Sequence of chain 1.A:
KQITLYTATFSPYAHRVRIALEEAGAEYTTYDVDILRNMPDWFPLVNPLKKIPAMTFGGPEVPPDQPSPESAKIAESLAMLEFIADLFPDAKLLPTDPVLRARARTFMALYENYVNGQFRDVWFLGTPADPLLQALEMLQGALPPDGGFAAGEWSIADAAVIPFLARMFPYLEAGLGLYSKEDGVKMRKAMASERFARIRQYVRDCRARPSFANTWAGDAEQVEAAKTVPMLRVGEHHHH

The protein below binds the small molecule below.
Small molecule (SMILES): [NH3+][C@@H](CCC(=O)N[C@@H](CSCC(=O)c1ccc(-c2ccccc2)cc1)C(=O)NCC(=O)O)C(=O)O

Binding-site contacts:
Ligand atom CB2 contacts residue SER15 of chain 1.A at 3.5 Å.
Ligand atom O2 contacts residue ILE39 of chain 1.A at 3.8 Å.
Ligand atom O11 contacts residue GLU80 of chain 1.A at 3.6 Å.
Ligand atom CB5 contacts residue PRO16 of chain 1.A at 3.8 Å (hydrophobic).
Ligand atom N1 contacts residue ASN117 of chain 1.B at 3.4 Å (h-bond).
Ligand atom CG4 contacts residue TRP127 of chain 1.A at 3.6 Å (hydrophobic).
Ligand atom O12 contacts residue SER81 of chain 1.A at 2.6 Å (h-bond).
Ligand atom CA3 contacts residue LEU40 of chain 1.A at 3.7 Å (hydrophobic).
Ligand atom O32 contacts residue LYS54 of chain 1.A at 3.7 Å.
Ligand atom C1 contacts residue SER81 of chain 1.A at 3.4 Å.
Ligand atom CA1 contacts residue TYR118 of chain 1.B at 3.4 Å (hydrophobic).
Ligand atom CA1 contacts residue GLU80 of chain 1.A at 3.3 Å.
Ligand atom CD1 contacts residue TYR17 of chain 1.A at 3.7 Å (hydrophobic).
Ligand atom N1 contacts residue TYR118 of chain 1.B at 3.1 Å (h-bond).
Ligand atom C14 contacts residue PHE14 of chain 1.A at 3.6 Å (hydrophobic).
Ligand atom O2 contacts residue LYS55 of chain 1.A at 3.2 Å.
Ligand atom O11 contacts residue PRO57 of chain 1.A at 3.7 Å.
Ligand atom C1 contacts residue GLU80 of chain 1.A at 3.8 Å.
Ligand atom CB1 contacts residue TYR17 of chain 1.A at 3.8 Å (hydrophobic).
Ligand atom CE5 contacts residue PHE14 of chain 1.A at 3.6 Å (hydrophobic).
Ligand atom C3 contacts residue LYS55 of chain 1.A at 3.7 Å.
Ligand atom O2 contacts residue ILE56 of chain 1.A at 2.7 Å (h-bond).
Ligand atom CG1 contacts residue TYR17 of chain 1.A at 3.8 Å (hydrophobic).
Ligand atom CG1 contacts residue ILE56 of chain 1.A at 3.5 Å (hydrophobic).
Ligand atom CB2 contacts residue ILE56 of chain 1.A at 3.4 Å (hydrophobic).
Ligand atom CD4 contacts residue PHE123 of chain 1.A at 3.8 Å (hydrophobic).
Ligand atom N1 contacts residue GLU80 of chain 1.A at 2.7 Å (salt-bridge).
Ligand atom CB1 contacts residue TYR118 of chain 1.B at 3.9 Å (hydrophobic).
Ligand atom N3 contacts residue LEU40 of chain 1.A at 3.8 Å.
Ligand atom O5 contacts residue PHE14 of chain 1.A at 3.1 Å (h-bond).
Ligand atom O31 contacts residue LYS55 of chain 1.A at 3.1 Å.
Ligand atom CD1 contacts residue ILE56 of chain 1.A at 3.5 Å (hydrophobic).
Ligand atom N2 contacts residue ILE56 of chain 1.A at 2.6 Å (h-bond).
Ligand atom O12 contacts residue TYR17 of chain 1.A at 3.3 Å.
Ligand atom CD5 contacts residue PRO16 of chain 1.A at 3.8 Å (hydrophobic).
Ligand atom C1 contacts residue TYR17 of chain 1.A at 3.7 Å (hydrophobic).
Ligand atom O11 contacts residue SER81 of chain 1.A at 2.9 Å (h-bond).
Ligand atom C2 contacts residue ILE56 of chain 1.A at 3.8 Å (hydrophobic).
Ligand atom CA3 contacts residue LYS54 of chain 1.A at 3.8 Å.
Ligand atom CA2 contacts residue ILE56 of chain 1.A at 3.5 Å (hydrophobic).

Sequence of chain 1.B:
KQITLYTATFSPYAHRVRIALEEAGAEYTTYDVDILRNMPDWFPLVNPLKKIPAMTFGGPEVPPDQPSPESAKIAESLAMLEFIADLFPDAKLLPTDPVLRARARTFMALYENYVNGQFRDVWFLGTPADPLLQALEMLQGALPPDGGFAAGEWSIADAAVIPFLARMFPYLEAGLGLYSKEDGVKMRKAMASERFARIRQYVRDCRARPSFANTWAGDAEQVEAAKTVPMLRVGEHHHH